Sequence of chain 1.A:
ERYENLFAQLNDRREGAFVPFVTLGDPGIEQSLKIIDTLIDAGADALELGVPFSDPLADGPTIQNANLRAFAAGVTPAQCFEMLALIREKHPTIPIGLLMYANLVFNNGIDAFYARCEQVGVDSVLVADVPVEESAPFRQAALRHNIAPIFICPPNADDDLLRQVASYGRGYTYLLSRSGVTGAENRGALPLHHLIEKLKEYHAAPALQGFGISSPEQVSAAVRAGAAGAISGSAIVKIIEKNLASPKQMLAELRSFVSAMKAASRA

A protein and the small-molecule ligand that binds it are described below.
Small molecule (SMILES): O=P(O)(O)OC[C@@H](O)CO

Binding-site contacts:
Ligand atom O2P contacts residue GLY213 of chain 1.A at 2.8 Å (h-bond).
Ligand atom O2P contacts residue THR183 of chain 1.A at 3.7 Å.
Ligand atom P contacts residue THR183 of chain 1.A at 3.9 Å.
Ligand atom C3 contacts residue ILE232 of chain 1.A at 4.1 Å (hydrophobic).
Ligand atom O3P contacts residue GLY234 of chain 1.A at 3.0 Å (h-bond).
Ligand atom O1P contacts residue THR183 of chain 1.A at 3.8 Å.
Ligand atom P contacts residue PHE212 of chain 1.A at 4.0 Å.
Ligand atom P contacts residue GLY234 of chain 1.A at 4.0 Å.
Ligand atom O2P contacts residue PHE212 of chain 1.A at 3.6 Å.
Ligand atom O2 contacts residue LEU100 of chain 1.A at 3.1 Å.
Ligand atom C3 contacts residue TYR175 of chain 1.A at 3.7 Å (hydrophobic).
Ligand atom O4P contacts residue ILE64 of chain 1.A at 3.5 Å.
Ligand atom O1P contacts residue PHE212 of chain 1.A at 3.4 Å.
Ligand atom C3 contacts residue LEU100 of chain 1.A at 3.3 Å (hydrophobic).
Ligand atom O2P contacts residue SER235 of chain 1.A at 3.8 Å.
Ligand atom P contacts residue SER235 of chain 1.A at 3.6 Å.
Ligand atom C1 contacts residue PHE212 of chain 1.A at 4.0 Å (hydrophobic).
Ligand atom O4P contacts residue SER235 of chain 1.A at 2.6 Å (h-bond).
Ligand atom C2 contacts residue THR183 of chain 1.A at 3.8 Å.
Ligand atom O3 contacts residue ILE64 of chain 1.A at 3.1 Å.
Ligand atom O4P contacts residue GLY234 of chain 1.A at 3.6 Å.
Ligand atom C2 contacts residue TYR175 of chain 1.A at 3.9 Å (hydrophobic).
Ligand atom O3P contacts residue SER235 of chain 1.A at 3.4 Å (h-bond).
Ligand atom O3P contacts residue SER233 of chain 1.A at 3.9 Å.
Ligand atom O3 contacts residue PHE22 of chain 1.A at 3.8 Å.
Ligand atom O2 contacts residue TYR175 of chain 1.A at 2.6 Å (h-bond).
Ligand atom P contacts residue GLY213 of chain 1.A at 3.8 Å.
Ligand atom C1 contacts residue GLY234 of chain 1.A at 3.9 Å.
Ligand atom O3P contacts residue GLY213 of chain 1.A at 3.9 Å.
Ligand atom O2P contacts residue ALA185 of chain 1.A at 4.2 Å.
Ligand atom O4P contacts residue GLY184 of chain 1.A at 3.8 Å.
Ligand atom C3 contacts residue PHE22 of chain 1.A at 3.7 Å (hydrophobic).
Ligand atom O3 contacts residue GLY234 of chain 1.A at 3.7 Å.
Ligand atom C1 contacts residue TYR175 of chain 1.A at 3.6 Å (hydrophobic).
Ligand atom O4P contacts residue THR183 of chain 1.A at 3.5 Å.
Ligand atom O2 contacts residue ILE232 of chain 1.A at 4.0 Å.
Ligand atom O3 contacts residue THR183 of chain 1.A at 3.9 Å.
Ligand atom O2P contacts residue GLY184 of chain 1.A at 2.8 Å (h-bond).
Ligand atom O1P contacts residue GLY213 of chain 1.A at 4.2 Å.
Ligand atom P contacts residue GLY184 of chain 1.A at 3.9 Å.